Binding-site contacts:
Ligand atom C2 contacts residue LEU115 of chain 1.A at 3.5 Å (hydrophobic).
Ligand atom N3 contacts residue ASN118 of chain 1.A at 3.5 Å (h-bond).
Ligand atom O contacts residue LEU166 of chain 1.A at 3.5 Å.
Ligand atom C5 contacts residue LYS117 of chain 1.A at 3.6 Å.
Ligand atom C4 contacts residue GLU121 of chain 1.A at 3.6 Å.
Ligand atom C7 contacts residue LEU38 of chain 1.A at 3.5 Å (hydrophobic).
Ligand atom O contacts residue GLU113 of chain 1.A at 4.1 Å.
Ligand atom C2 contacts residue LEU114 of chain 1.A at 4.0 Å (hydrophobic).
Ligand atom C9 contacts residue GLU121 of chain 1.A at 4.1 Å.
Ligand atom CL1 contacts residue ALA60 of chain 1.A at 4.0 Å.
Ligand atom C3 contacts residue LEU115 of chain 1.A at 4.0 Å (hydrophobic).
Ligand atom C2 contacts residue LEU166 of chain 1.A at 3.6 Å (hydrophobic).
Ligand atom C contacts residue LEU166 of chain 1.A at 4.1 Å (hydrophobic).
Ligand atom N2 contacts residue LEU115 of chain 1.A at 3.8 Å.
Ligand atom C6 contacts residue LEU38 of chain 1.A at 3.9 Å (hydrophobic).
Ligand atom N contacts residue LEU166 of chain 1.A at 4.1 Å.
Ligand atom C5 contacts residue LEU115 of chain 1.A at 3.5 Å (hydrophobic).
Ligand atom C1 contacts residue LEU166 of chain 1.A at 3.9 Å (hydrophobic).
Ligand atom C4 contacts residue GLY116 of chain 1.A at 3.3 Å.
Ligand atom N contacts residue ALA60 of chain 1.A at 3.8 Å.
Ligand atom CL contacts residue LYS62 of chain 1.A at 3.8 Å.
Ligand atom C contacts residue ALA60 of chain 1.A at 3.6 Å (hydrophobic).
Ligand atom CL1 contacts residue PHE112 of chain 1.A at 3.5 Å.
Ligand atom C7 contacts residue LEU114 of chain 1.A at 3.9 Å (hydrophobic).
Ligand atom C5 contacts residue GLY116 of chain 1.A at 3.4 Å.
Ligand atom C6 contacts residue LEU114 of chain 1.A at 3.6 Å (hydrophobic).
Ligand atom O contacts residue LEU115 of chain 1.A at 2.5 Å (h-bond).
Ligand atom C3 contacts residue GLY116 of chain 1.A at 3.9 Å.
Ligand atom C2 contacts residue GLY116 of chain 1.A at 4.1 Å.
Ligand atom C14 contacts residue VAL46 of chain 1.A at 3.9 Å (hydrophobic).
Ligand atom C4 contacts residue LYS117 of chain 1.A at 3.9 Å.
Ligand atom CL contacts residue VAL46 of chain 1.A at 3.6 Å.
Ligand atom C16 contacts residue ALA60 of chain 1.A at 4.0 Å (hydrophobic).
Ligand atom C13 contacts residue VAL46 of chain 1.A at 3.8 Å (hydrophobic).
Ligand atom C contacts residue GLU113 of chain 1.A at 3.9 Å.
Ligand atom O contacts residue LEU114 of chain 1.A at 3.6 Å.
Ligand atom N3 contacts residue GLU121 of chain 1.A at 3.9 Å.
Ligand atom N1 contacts residue LEU115 of chain 1.A at 2.9 Å (h-bond).
Ligand atom C6 contacts residue LEU115 of chain 1.A at 3.5 Å (hydrophobic).
Ligand atom N1 contacts residue GLY116 of chain 1.A at 3.3 Å (h-bond).

Sequence of chain 1.A:
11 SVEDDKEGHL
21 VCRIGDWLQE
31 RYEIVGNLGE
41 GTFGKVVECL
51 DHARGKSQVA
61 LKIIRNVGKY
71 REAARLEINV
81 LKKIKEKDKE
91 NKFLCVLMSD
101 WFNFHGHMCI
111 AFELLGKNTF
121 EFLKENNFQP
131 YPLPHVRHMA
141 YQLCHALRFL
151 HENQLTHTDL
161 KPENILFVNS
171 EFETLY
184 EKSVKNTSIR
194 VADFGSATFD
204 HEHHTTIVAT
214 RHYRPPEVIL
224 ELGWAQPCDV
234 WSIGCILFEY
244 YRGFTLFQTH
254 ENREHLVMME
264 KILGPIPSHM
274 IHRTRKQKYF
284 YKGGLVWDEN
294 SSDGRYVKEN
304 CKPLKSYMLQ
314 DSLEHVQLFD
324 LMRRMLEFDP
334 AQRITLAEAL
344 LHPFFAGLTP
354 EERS

A protein and the small-molecule ligand that binds it are described below.
Small molecule (SMILES): Cn1c2c(c3ccc(Cl)c(Cl)c31)[C@H](C#N)C1(CCNCC1)NC2=O